The small molecule below binds the protein below.
Small molecule (SMILES): OC[C@H]1O[C@@H](O)[C@H](O)[C@@H](O)[C@H]1O

Binding-site contacts:
Ligand atom C4 contacts residue CA1 of chain 1.E at 3.5 Å.
Ligand atom C4 contacts residue TYR36 of chain 1.A at 4.0 Å (hydrophobic).
Ligand atom C4 contacts residue ASP100 of chain 1.A at 3.6 Å.
Ligand atom C5 contacts residue GLN53 of chain 1.A at 3.5 Å.
Ligand atom O3 contacts residue ASN107 of chain 1.A at 3.1 Å (h-bond).
Ligand atom C3 contacts residue CA1 of chain 1.E at 3.5 Å.
Ligand atom O2 contacts residue ASN107 of chain 1.A at 3.1 Å (h-bond).
Ligand atom C3 contacts residue 04G1 of chain 1.F at 3.6 Å.
Ligand atom C3 contacts residue THR104 of chain 1.A at 4.1 Å.
Ligand atom C5 contacts residue 04G1 of chain 1.F at 3.6 Å.
Ligand atom O4 contacts residue TYR36 of chain 1.A at 3.1 Å (h-bond).
Ligand atom C2 contacts residue TYR36 of chain 1.A at 3.4 Å (hydrophobic).
Ligand atom C6 contacts residue GLN53 of chain 1.A at 3.5 Å.
Ligand atom C6 contacts residue HIS50 of chain 1.A at 3.7 Å.
Ligand atom O6 contacts residue GLN53 of chain 1.A at 2.7 Å (h-bond).
Ligand atom O4 contacts residue THR104 of chain 1.A at 3.5 Å (h-bond).
Ligand atom C6 contacts residue CYS62 of chain 1.A at 4.0 Å (hydrophobic).
Ligand atom C3 contacts residue TYR36 of chain 1.A at 3.8 Å (hydrophobic).
Ligand atom O3 contacts residue CA1 of chain 1.E at 2.5 Å.
Ligand atom C4 contacts residue 04G1 of chain 1.F at 4.0 Å.
Ligand atom O6 contacts residue HIS50 of chain 1.A at 2.7 Å (h-bond).
Ligand atom C4 contacts residue THR104 of chain 1.A at 3.5 Å.
Ligand atom O5 contacts residue TYR36 of chain 1.A at 3.4 Å.
Ligand atom C3 contacts residue ASN107 of chain 1.A at 4.0 Å.
Ligand atom O2 contacts residue 04G1 of chain 1.F at 2.7 Å (h-bond).
Ligand atom O6 contacts residue CYS62 of chain 1.A at 4.1 Å.
Ligand atom C6 contacts residue VAL101 of chain 1.A at 3.9 Å (hydrophobic).
Ligand atom O5 contacts residue GLN53 of chain 1.A at 3.9 Å.
Ligand atom O3 contacts residue THR104 of chain 1.A at 3.5 Å (h-bond).
Ligand atom O3 contacts residue TYR36 of chain 1.A at 3.5 Å (h-bond).
Ligand atom O4 contacts residue ASP100 of chain 1.A at 2.7 Å (salt-bridge).
Ligand atom C2 contacts residue CA1 of chain 1.E at 4.0 Å.
Ligand atom C6 contacts residue ASP100 of chain 1.A at 3.5 Å.
Ligand atom C1 contacts residue TYR36 of chain 1.A at 4.0 Å (hydrophobic).
Ligand atom O5 contacts residue 04G1 of chain 1.F at 2.3 Å (h-bond).
Ligand atom C2 contacts residue 04G1 of chain 1.F at 2.3 Å.
Ligand atom O4 contacts residue CA1 of chain 1.E at 2.6 Å.
Ligand atom C2 contacts residue ASN107 of chain 1.A at 3.8 Å.
Ligand atom O5 contacts residue HIS50 of chain 1.A at 3.6 Å.
Ligand atom C1 contacts residue 04G1 of chain 1.F at 1.4 Å.

Sequence of chain 1.A:
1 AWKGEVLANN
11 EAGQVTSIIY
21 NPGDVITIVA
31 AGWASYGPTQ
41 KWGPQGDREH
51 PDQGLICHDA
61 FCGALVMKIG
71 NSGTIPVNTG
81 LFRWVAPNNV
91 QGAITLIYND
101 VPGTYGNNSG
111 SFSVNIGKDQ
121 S